Sequence of chain 1.K:
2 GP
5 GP

Binding-site contacts:
Ligand atom OD1 contacts residue PRO3 of chain 1.I at 3.7 Å.
Ligand atom CA contacts residue PRO6 of chain 1.I at 3.7 Å (hydrophobic).
Ligand atom CA contacts residue GLY5 of chain 1.K at 3.1 Å.
Ligand atom CG contacts residue HYP7 of chain 1.K at 3.1 Å.
Ligand atom CA contacts residue PRO6 of chain 1.I at 3.1 Å (hydrophobic).
Ligand atom O contacts residue GLY5 of chain 1.I at 3.0 Å.
Ligand atom CA contacts residue GLY2 of chain 1.K at 3.0 Å.
Ligand atom C contacts residue GLY5 of chain 1.I at 3.4 Å.
Ligand atom N contacts residue PRO3 of chain 1.K at 3.5 Å (h-bond).
Ligand atom CD contacts residue GLY2 of chain 1.K at 3.9 Å.
Ligand atom C contacts residue GLY5 of chain 1.K at 3.7 Å.
Ligand atom N contacts residue PRO6 of chain 1.I at 2.6 Å (h-bond).
Ligand atom CD contacts residue GLY5 of chain 1.K at 3.7 Å.
Ligand atom N contacts residue GLY5 of chain 1.K at 3.5 Å (h-bond).
Ligand atom N contacts residue HYP7 of chain 1.I at 3.7 Å.
Ligand atom CA contacts residue GLY5 of chain 1.I at 3.6 Å.
Ligand atom C contacts residue GLY2 of chain 1.K at 3.5 Å.
Ligand atom O contacts residue GLY5 of chain 1.I at 3.3 Å.
Ligand atom CA contacts residue PRO3 of chain 1.K at 3.0 Å (hydrophobic).
Ligand atom CB contacts residue PRO3 of chain 1.I at 3.3 Å (hydrophobic).
Ligand atom N contacts residue PRO6 of chain 1.K at 3.7 Å.
Ligand atom O contacts residue PRO6 of chain 1.I at 3.7 Å.
Ligand atom CA contacts residue PRO3 of chain 1.I at 3.0 Å (hydrophobic).
Ligand atom O contacts residue GLY5 of chain 1.K at 3.8 Å.
Ligand atom C contacts residue PRO6 of chain 1.I at 3.2 Å (hydrophobic).
Ligand atom O contacts residue HYP4 of chain 1.K at 3.5 Å.
Ligand atom O contacts residue HYP7 of chain 1.I at 3.5 Å (h-bond).
Ligand atom C contacts residue PRO6 of chain 1.K at 3.6 Å (hydrophobic).
Ligand atom N contacts residue GLY2 of chain 1.K at 3.3 Å.
Ligand atom CA contacts residue PRO6 of chain 1.K at 3.1 Å (hydrophobic).
Ligand atom OD1 contacts residue PRO6 of chain 1.I at 2.9 Å.
Ligand atom N contacts residue GLY5 of chain 1.I at 3.4 Å (h-bond).
Ligand atom C contacts residue PRO3 of chain 1.I at 3.5 Å (hydrophobic).
Ligand atom O contacts residue HYP7 of chain 1.I at 3.4 Å (h-bond).
Ligand atom N contacts residue PRO3 of chain 1.I at 2.9 Å (h-bond).
Ligand atom CA contacts residue GLY2 of chain 1.K at 3.7 Å.
Ligand atom O contacts residue GLY5 of chain 1.K at 2.9 Å (h-bond).
Ligand atom O contacts residue HYP7 of chain 1.K at 3.5 Å.
Ligand atom O contacts residue PRO6 of chain 1.I at 3.5 Å.
Ligand atom CD contacts residue HYP4 of chain 1.K at 3.8 Å.

This protein binds this small molecule.
Small molecule (SMILES): O=C[C@@H]1C[C@@H](O)CN1C(=O)[C@@H]1CCCN1C(=O)CNC(=O)[C@@H]1C[C@@H](O)CN1C(=O)[C@@H]1CCCN1C(=O)CNC(=O)[C@@H]1C[C@@H](O)C=N1

Sequence of chain 1.I:
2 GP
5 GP